Sequence of chain 1.A:
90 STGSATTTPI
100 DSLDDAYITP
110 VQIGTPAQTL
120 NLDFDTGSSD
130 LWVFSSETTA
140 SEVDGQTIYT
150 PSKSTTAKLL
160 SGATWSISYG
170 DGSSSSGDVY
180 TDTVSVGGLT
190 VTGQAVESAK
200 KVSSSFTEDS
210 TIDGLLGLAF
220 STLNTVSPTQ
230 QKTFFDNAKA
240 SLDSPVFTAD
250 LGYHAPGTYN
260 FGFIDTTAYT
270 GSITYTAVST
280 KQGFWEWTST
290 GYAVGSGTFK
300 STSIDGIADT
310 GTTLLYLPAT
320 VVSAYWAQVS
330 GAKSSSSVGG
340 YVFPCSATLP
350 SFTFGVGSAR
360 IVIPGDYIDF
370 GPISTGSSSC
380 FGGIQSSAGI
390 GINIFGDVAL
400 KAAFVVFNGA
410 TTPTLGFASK

Binding-site contacts:
Ligand atom C02 contacts residue SER127 of chain 1.A at 4.1 Å.
Ligand atom N01 contacts residue GLY126 of chain 1.A at 3.8 Å.
Ligand atom C11 contacts residue GLY169 of chain 1.A at 3.2 Å.
Ligand atom C02 contacts residue U1H1 of chain 1.G at 3.4 Å.
Ligand atom F09 contacts residue DMS1 of chain 1.E at 4.0 Å.
Ligand atom C03 contacts residue ASP308 of chain 1.A at 3.5 Å.
Ligand atom C04 contacts residue ILE306 of chain 1.A at 4.2 Å (hydrophobic).
Ligand atom C05 contacts residue GLY126 of chain 1.A at 4.2 Å.
Ligand atom C07 contacts residue ILE391 of chain 1.A at 4.2 Å (hydrophobic).
Ligand atom C02 contacts residue GLY126 of chain 1.A at 3.4 Å.
Ligand atom C02 contacts residue ASP124 of chain 1.A at 3.3 Å.
Ligand atom C02 contacts residue ASP308 of chain 1.A at 3.6 Å.
Ligand atom N01 contacts residue THR311 of chain 1.A at 3.9 Å.
Ligand atom C03 contacts residue DMS1 of chain 1.F at 3.8 Å.
Ligand atom N01 contacts residue ASP124 of chain 1.A at 2.7 Å (salt-bridge).
Ligand atom N01 contacts residue GLY310 of chain 1.A at 3.9 Å.
Ligand atom N01 contacts residue ASP308 of chain 1.A at 2.7 Å (salt-bridge).
Ligand atom C04 contacts residue PHE283 of chain 1.A at 4.0 Å (hydrophobic).
Ligand atom C02 contacts residue TYR168 of chain 1.A at 4.3 Å (hydrophobic).
Ligand atom F09 contacts residue GLY169 of chain 1.A at 3.7 Å.
Ligand atom F08 contacts residue ILE391 of chain 1.A at 3.1 Å.
Ligand atom C05 contacts residue ILE306 of chain 1.A at 3.9 Å (hydrophobic).
Ligand atom F09 contacts residue ILE389 of chain 1.A at 3.7 Å.
Ligand atom C12 contacts residue GLY169 of chain 1.A at 3.6 Å.
Ligand atom N01 contacts residue U1H1 of chain 1.G at 2.9 Å (h-bond).
Ligand atom C04 contacts residue ASP308 of chain 1.A at 3.3 Å.
Ligand atom C12 contacts residue DMS1 of chain 1.F at 3.6 Å.
Ligand atom C03 contacts residue U1H1 of chain 1.G at 4.0 Å.
Ligand atom C04 contacts residue DMS1 of chain 1.F at 4.2 Å.
Ligand atom C05 contacts residue ASP308 of chain 1.A at 4.0 Å.
Ligand atom C05 contacts residue PHE283 of chain 1.A at 4.0 Å (hydrophobic).
Ligand atom C12 contacts residue DMS1 of chain 1.E at 4.2 Å.
Ligand atom F10 contacts residue GLY169 of chain 1.A at 4.3 Å.
Ligand atom C11 contacts residue DMS1 of chain 1.F at 3.9 Å.
Ligand atom F09 contacts residue ILE393 of chain 1.A at 3.9 Å.
Ligand atom C11 contacts residue DMS1 of chain 1.E at 3.8 Å.
Ligand atom C04 contacts residue GLY126 of chain 1.A at 3.2 Å.
Ligand atom F08 contacts residue ILE393 of chain 1.A at 3.8 Å.
Ligand atom C03 contacts residue GLY126 of chain 1.A at 3.6 Å.
Ligand atom C12 contacts residue U1H1 of chain 1.G at 3.9 Å.

A small-molecule ligand and the protein it binds are described below.
Small molecule (SMILES): NCc1ccc(C(F)(F)F)cc1